This protein binds this small molecule.
Small molecule (SMILES): Nc1ccn([C@@H]2O[C@H](CO[P](=O)(O)O[C@H]3[C@@H](O)[C@H](n4ccc(=O)[nH]c4=O)O[C@@H]3CO[P](=O)(O)O[C@H]3[C@@H](O)[C@H](n4ccc(=O)[nH]c4=O)O[C@@H]3CO[P](=O)(O)O[C@H]3[C@@H](O)[C@H](n4ccc(=O)[nH]c4=O)O[C@@H]3CO[P](=O)(O)O[C@H]3[C@@H](O)[C@H](n4ccc(N)nc4=O)O[C@@H]3CO)[C@@H](O[P](=O)(O)OC[C@H]3O[C@@H](n4ccc(=O)[nH]c4=O)[C@H](O)[C@@H]3O)[C@H]2O)c(=O)n1

Binding-site contacts:
Ligand atom C4' contacts residue MG1 of chain 1.FD at 4.3 Å.
Ligand atom C4' contacts residue U1 of chain 1.D at 3.2 Å.
Ligand atom O3' contacts residue MG1 of chain 1.FD at 3.3 Å.
Ligand atom C3' contacts residue U1 of chain 1.D at 3.1 Å.
Ligand atom C5' contacts residue U1 of chain 1.D at 4.2 Å.
Ligand atom P contacts residue MG1 of chain 1.FD at 4.1 Å.
Ligand atom OP1 contacts residue MG1 of chain 1.FD at 3.7 Å.
Ligand atom O2' contacts residue U1 of chain 1.D at 2.6 Å (h-bond).
Ligand atom C2' contacts residue MG1 of chain 1.FD at 4.5 Å.
Ligand atom O3' contacts residue U1 of chain 1.D at 2.6 Å (h-bond).
Ligand atom O2' contacts residue MG1 of chain 1.FD at 3.5 Å.
Ligand atom C5' contacts residue MG1 of chain 1.FD at 4.4 Å.
Ligand atom C3' contacts residue MG1 of chain 1.FD at 4.2 Å.
Ligand atom C1' contacts residue U1 of chain 1.D at 4.3 Å.
Ligand atom C2' contacts residue U1 of chain 1.D at 3.4 Å.
Ligand atom O4' contacts residue U1 of chain 1.D at 4.2 Å.